Sequence of chain 1.A:
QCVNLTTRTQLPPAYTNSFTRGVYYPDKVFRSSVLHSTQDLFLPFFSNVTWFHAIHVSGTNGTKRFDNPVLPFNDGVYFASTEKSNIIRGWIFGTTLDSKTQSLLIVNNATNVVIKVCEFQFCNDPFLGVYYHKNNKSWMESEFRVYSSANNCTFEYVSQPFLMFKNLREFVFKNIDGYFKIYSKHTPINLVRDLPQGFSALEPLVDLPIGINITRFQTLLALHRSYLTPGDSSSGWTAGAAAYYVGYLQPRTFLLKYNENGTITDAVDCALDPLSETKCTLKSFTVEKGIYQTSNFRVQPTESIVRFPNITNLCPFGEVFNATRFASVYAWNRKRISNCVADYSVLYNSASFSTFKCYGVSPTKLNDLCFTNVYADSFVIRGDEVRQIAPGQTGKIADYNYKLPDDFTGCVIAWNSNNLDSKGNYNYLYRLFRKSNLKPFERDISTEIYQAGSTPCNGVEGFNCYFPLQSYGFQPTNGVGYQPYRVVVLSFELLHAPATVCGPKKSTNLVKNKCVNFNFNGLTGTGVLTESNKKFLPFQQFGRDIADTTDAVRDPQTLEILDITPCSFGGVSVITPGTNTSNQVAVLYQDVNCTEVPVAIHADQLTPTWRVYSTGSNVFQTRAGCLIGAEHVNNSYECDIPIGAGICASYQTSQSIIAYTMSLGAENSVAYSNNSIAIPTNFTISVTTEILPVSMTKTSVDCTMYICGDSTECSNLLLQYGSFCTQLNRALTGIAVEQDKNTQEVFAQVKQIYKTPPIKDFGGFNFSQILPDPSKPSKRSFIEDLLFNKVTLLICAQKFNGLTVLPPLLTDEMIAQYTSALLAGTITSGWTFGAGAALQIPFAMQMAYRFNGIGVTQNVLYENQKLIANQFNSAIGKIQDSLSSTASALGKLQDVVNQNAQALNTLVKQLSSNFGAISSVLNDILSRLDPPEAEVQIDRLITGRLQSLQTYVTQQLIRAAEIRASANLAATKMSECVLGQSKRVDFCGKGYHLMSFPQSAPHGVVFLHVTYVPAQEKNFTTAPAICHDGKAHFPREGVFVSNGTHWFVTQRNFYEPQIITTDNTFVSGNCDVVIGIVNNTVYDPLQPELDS

The small molecule below binds the protein below.
Small molecule (SMILES): CC(=O)N[C@@H]1[C@@H](O)[C@H](O)[C@@H](CO)O[C@H]1O

Binding-site contacts:
Ligand atom C7 contacts residue ASN350 of chain 1.A at 3.6 Å.
Ligand atom C2 contacts residue ASN350 of chain 1.A at 3.0 Å.
Ligand atom O5 contacts residue ASN350 of chain 1.A at 3.5 Å (h-bond).
Ligand atom O7 contacts residue PHE348 of chain 1.A at 4.4 Å.
Ligand atom C7 contacts residue PRO349 of chain 1.A at 4.3 Å (hydrophobic).
Ligand atom O7 contacts residue PRO349 of chain 1.A at 3.6 Å.
Ligand atom C3 contacts residue ASN350 of chain 1.A at 4.4 Å.
Ligand atom O7 contacts residue ASN350 of chain 1.A at 4.4 Å.
Ligand atom C7 contacts residue GLN599 of chain 1.A at 4.2 Å.
Ligand atom O7 contacts residue GLN599 of chain 1.A at 3.3 Å.
Ligand atom C1 contacts residue ASN350 of chain 1.A at 2.9 Å.
Ligand atom C8 contacts residue ASN350 of chain 1.A at 3.5 Å.
Ligand atom N2 contacts residue ASN350 of chain 1.A at 3.4 Å (h-bond).